Binding-site contacts:
Ligand atom C9 contacts residue ASP187 of chain 1.A at 3.4 Å.
Ligand atom O35 contacts residue MET165 of chain 1.A at 3.3 Å.
Ligand atom C65 contacts residue GLU166 of chain 1.A at 3.5 Å.
Ligand atom N49 contacts residue HIS164 of chain 1.A at 3.1 Å (h-bond).
Ligand atom O66 contacts residue HIS163 of chain 1.A at 2.7 Å (h-bond).
Ligand atom C55 contacts residue HIS41 of chain 1.A at 3.6 Å.
Ligand atom O35 contacts residue GLU166 of chain 1.A at 2.9 Å (salt-bridge).
Ligand atom C2 contacts residue GLN189 of chain 1.A at 3.6 Å.
Ligand atom C2 contacts residue THR190 of chain 1.A at 3.4 Å.
Ligand atom C57 contacts residue CYS145 of chain 1.A at 2.8 Å (hydrophobic).
Ligand atom C71 contacts residue ASN142 of chain 1.A at 3.4 Å.
Ligand atom O66 contacts residue PHE140 of chain 1.A at 3.4 Å.
Ligand atom C8 contacts residue PRO168 of chain 1.A at 3.5 Å (hydrophobic).
Ligand atom N49 contacts residue CYS145 of chain 1.A at 2.9 Å (h-bond).
Ligand atom C71 contacts residue LEU141 of chain 1.A at 3.6 Å (hydrophobic).
Ligand atom O19 contacts residue GLN189 of chain 1.A at 3.4 Å.
Ligand atom O66 contacts residue HIS172 of chain 1.A at 3.3 Å.
Ligand atom C6 contacts residue GLN192 of chain 1.A at 3.4 Å.
Ligand atom O15 contacts residue MET165 of chain 1.A at 3.6 Å.
Ligand atom C23 contacts residue GLN189 of chain 1.A at 3.6 Å.
Ligand atom N33 contacts residue GLN189 of chain 1.A at 2.9 Å (h-bond).
Ligand atom C82 contacts residue CYS145 of chain 1.A at 2.8 Å (hydrophobic).
Ligand atom C73 contacts residue LEU141 of chain 1.A at 3.6 Å (hydrophobic).
Ligand atom C63 contacts residue CYS145 of chain 1.A at 1.8 Å (hydrophobic).
Ligand atom C73 contacts residue ASN142 of chain 1.A at 3.3 Å.
Ligand atom N69 contacts residue GLU166 of chain 1.A at 3.1 Å (salt-bridge).
Ligand atom C41 contacts residue GLN189 of chain 1.A at 3.6 Å.
Ligand atom C59 contacts residue CYS145 of chain 1.A at 3.3 Å (hydrophobic).
Ligand atom C5 contacts residue ASN142 of chain 1.A at 3.6 Å.
Ligand atom N69 contacts residue PHE140 of chain 1.A at 3.2 Å (h-bond).
Ligand atom N21 contacts residue GLU166 of chain 1.A at 2.9 Å (salt-bridge).
Ligand atom C4 contacts residue THR190 of chain 1.A at 3.3 Å.
Ligand atom C9 contacts residue TYR54 of chain 1.A at 3.7 Å (hydrophobic).
Ligand atom O88 contacts residue GLY143 of chain 1.A at 2.7 Å (h-bond).
Ligand atom C11 contacts residue ASP187 of chain 1.A at 3.4 Å.
Ligand atom O88 contacts residue ASN142 of chain 1.A at 3.4 Å.
Ligand atom C11 contacts residue ARG188 of chain 1.A at 3.6 Å.
Ligand atom C37 contacts residue HIS164 of chain 1.A at 3.5 Å.
Ligand atom O66 contacts residue GLU166 of chain 1.A at 3.5 Å.
Ligand atom C13 contacts residue THR190 of chain 1.A at 3.1 Å.

Sequence of chain 1.A:
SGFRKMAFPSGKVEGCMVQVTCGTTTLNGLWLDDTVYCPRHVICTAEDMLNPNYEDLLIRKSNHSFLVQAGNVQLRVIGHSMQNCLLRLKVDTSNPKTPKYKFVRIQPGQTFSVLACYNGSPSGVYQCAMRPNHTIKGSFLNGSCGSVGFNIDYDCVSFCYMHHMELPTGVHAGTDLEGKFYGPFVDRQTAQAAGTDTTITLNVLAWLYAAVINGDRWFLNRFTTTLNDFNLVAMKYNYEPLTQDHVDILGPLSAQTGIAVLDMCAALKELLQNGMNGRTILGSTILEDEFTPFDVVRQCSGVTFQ

Sequence of chain 2.A:
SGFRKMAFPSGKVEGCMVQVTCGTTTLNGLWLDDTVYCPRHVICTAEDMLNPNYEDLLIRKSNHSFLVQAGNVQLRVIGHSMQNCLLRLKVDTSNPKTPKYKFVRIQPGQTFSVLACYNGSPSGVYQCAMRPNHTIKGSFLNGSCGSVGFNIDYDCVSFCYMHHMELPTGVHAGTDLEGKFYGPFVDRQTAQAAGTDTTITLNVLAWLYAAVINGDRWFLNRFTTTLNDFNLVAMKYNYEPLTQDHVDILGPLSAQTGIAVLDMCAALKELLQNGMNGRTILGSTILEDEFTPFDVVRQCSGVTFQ

This protein binds this small molecule.
Small molecule (SMILES): CCOC(=O)CC[C@H](C[C@@H]1CCNC1=O)NC(=O)[C@H](Cc1ccccc1)NC(=O)[C@H](COC(C)(C)C)NC(=O)OCc1ccccc1